A protein and the small-molecule ligand that binds it are described below.
Small molecule (SMILES): NCCC[C@H](N)CC(=O)N[C@H]1CNC(=O)[C@H]([C@H]2C[C@H](O)N=C(N)N2)NC(=O)/C(=C/NC(N)=O)NC(=O)[C@H](CO)NC(=O)[C@H](CO)NC1=O

Sequence of chain 1.K:
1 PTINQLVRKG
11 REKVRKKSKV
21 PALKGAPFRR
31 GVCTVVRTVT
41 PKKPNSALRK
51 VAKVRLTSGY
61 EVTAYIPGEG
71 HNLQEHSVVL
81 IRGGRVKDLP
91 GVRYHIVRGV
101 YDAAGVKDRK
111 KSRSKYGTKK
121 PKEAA

Binding-site contacts:
Ligand atom CR contacts residue THR40 of chain 1.K at 4.2 Å.